Binding-site contacts:
Ligand atom C2 contacts residue ASN297 of chain 1.E at 2.5 Å.
Ligand atom C1 contacts residue GLN295 of chain 1.E at 3.6 Å.
Ligand atom C8 contacts residue SER335 of chain 1.E at 3.9 Å.
Ligand atom C4 contacts residue ASN297 of chain 1.E at 4.4 Å.
Ligand atom C8 contacts residue ASN333 of chain 1.E at 3.6 Å.
Ligand atom C3 contacts residue ASN297 of chain 1.E at 3.9 Å.
Ligand atom C7 contacts residue GLN295 of chain 1.E at 4.0 Å.
Ligand atom N2 contacts residue ASN297 of chain 1.E at 2.9 Å (h-bond).
Ligand atom C8 contacts residue GLN295 of chain 1.E at 3.5 Å.
Ligand atom O5 contacts residue ASN297 of chain 1.E at 2.5 Å (h-bond).
Ligand atom N2 contacts residue GLN295 of chain 1.E at 3.0 Å (h-bond).
Ligand atom O7 contacts residue ASN297 of chain 1.E at 3.8 Å.
Ligand atom C5 contacts residue ASN297 of chain 1.E at 3.8 Å.
Ligand atom C1 contacts residue ASN297 of chain 1.E at 1.5 Å.
Ligand atom C7 contacts residue ASN297 of chain 1.E at 3.5 Å.
Ligand atom C2 contacts residue GLN295 of chain 1.E at 3.5 Å.
Ligand atom C8 contacts residue ASN297 of chain 1.E at 4.2 Å.
Ligand atom C8 contacts residue VAL334 of chain 1.E at 4.5 Å (hydrophobic).
Ligand atom O3 contacts residue GLN295 of chain 1.E at 4.2 Å.
Ligand atom O7 contacts residue ASN333 of chain 1.E at 4.4 Å.
Ligand atom C3 contacts residue GLN295 of chain 1.E at 3.4 Å.
Ligand atom C7 contacts residue ASN333 of chain 1.E at 4.5 Å.

Sequence of chain 1.E:
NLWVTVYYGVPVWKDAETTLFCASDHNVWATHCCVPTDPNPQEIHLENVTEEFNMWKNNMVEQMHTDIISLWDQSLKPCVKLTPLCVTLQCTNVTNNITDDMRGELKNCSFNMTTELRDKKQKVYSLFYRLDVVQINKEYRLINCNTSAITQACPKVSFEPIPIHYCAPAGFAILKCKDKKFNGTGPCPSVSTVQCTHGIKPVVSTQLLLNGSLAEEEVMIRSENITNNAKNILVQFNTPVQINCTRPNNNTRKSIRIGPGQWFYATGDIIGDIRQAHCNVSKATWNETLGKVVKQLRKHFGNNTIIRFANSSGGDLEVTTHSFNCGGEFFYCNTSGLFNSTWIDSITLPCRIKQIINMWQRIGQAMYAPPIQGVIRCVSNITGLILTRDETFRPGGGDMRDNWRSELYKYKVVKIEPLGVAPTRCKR

This protein binds this small molecule.
Small molecule (SMILES): CC(=O)N[C@@H]1[C@@H](O)[C@H](O)[C@@H](CO)O[C@H]1O